Binding-site contacts:
Ligand atom O5 contacts residue ASN343 of chain 1.C at 2.4 Å (h-bond).
Ligand atom O7 contacts residue PHE342 of chain 1.C at 4.4 Å.
Ligand atom N2 contacts residue ASN343 of chain 1.C at 2.5 Å (h-bond).
Ligand atom C3 contacts residue ASN343 of chain 1.C at 3.8 Å.
Ligand atom C1 contacts residue ASN343 of chain 1.C at 1.4 Å.
Ligand atom O7 contacts residue ASN343 of chain 1.C at 4.3 Å.
Ligand atom C2 contacts residue ASN343 of chain 1.C at 2.5 Å.
Ligand atom C4 contacts residue ASN343 of chain 1.C at 4.3 Å.
Ligand atom C7 contacts residue PHE342 of chain 1.C at 4.2 Å (hydrophobic).
Ligand atom C8 contacts residue ASN343 of chain 1.C at 3.8 Å.
Ligand atom C7 contacts residue ASN343 of chain 1.C at 3.4 Å.
Ligand atom C8 contacts residue PHE342 of chain 1.C at 3.7 Å (hydrophobic).
Ligand atom C5 contacts residue ASN343 of chain 1.C at 3.7 Å.
Ligand atom C8 contacts residue SER373 of chain 1.C at 4.4 Å.

This small molecule binds to this protein.
Small molecule (SMILES): CC(=O)N[C@@H]1[C@@H](O)[C@H](O)[C@@H](CO)O[C@H]1O

Sequence of chain 1.C:
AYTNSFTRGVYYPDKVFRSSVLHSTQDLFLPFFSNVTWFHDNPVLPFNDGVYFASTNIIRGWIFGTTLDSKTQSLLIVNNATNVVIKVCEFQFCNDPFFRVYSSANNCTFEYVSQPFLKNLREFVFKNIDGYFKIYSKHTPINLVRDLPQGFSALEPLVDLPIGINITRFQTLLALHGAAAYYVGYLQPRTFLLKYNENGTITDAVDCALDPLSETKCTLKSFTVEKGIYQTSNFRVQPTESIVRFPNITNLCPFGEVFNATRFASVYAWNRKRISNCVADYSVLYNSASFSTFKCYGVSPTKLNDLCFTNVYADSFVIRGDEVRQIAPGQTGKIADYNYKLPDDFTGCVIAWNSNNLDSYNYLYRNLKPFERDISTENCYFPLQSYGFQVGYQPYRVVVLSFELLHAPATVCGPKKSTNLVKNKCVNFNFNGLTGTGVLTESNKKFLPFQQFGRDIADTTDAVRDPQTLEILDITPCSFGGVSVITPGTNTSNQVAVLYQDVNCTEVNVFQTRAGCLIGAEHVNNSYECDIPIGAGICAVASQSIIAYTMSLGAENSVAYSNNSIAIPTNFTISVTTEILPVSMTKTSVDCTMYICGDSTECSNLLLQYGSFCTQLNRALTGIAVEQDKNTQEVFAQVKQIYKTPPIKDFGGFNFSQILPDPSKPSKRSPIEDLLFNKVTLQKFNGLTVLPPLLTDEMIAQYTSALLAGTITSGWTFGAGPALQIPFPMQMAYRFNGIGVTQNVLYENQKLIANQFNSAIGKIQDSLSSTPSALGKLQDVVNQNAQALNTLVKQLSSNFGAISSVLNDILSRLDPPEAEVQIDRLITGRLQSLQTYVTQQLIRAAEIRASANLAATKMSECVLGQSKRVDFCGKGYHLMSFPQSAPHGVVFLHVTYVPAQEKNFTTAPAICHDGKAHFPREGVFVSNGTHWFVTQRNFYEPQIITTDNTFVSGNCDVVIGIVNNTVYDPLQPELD